Sequence of chain 2.B:
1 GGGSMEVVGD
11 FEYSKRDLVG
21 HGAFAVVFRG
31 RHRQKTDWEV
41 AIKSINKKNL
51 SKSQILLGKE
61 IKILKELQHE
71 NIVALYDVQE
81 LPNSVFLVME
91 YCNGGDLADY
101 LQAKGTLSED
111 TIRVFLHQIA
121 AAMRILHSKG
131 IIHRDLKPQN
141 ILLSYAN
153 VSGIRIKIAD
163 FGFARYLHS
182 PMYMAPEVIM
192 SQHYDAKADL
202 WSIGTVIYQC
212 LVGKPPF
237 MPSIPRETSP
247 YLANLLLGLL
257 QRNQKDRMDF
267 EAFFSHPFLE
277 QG

The small molecule below binds the protein below.
Small molecule (SMILES): CCS(=O)(=O)Nc1ccc2c(c1)/C(=C(/Nc1ccc(CN3CCCCC3)cc1)c1ccccc1)C(=O)N2

Binding-site contacts:
Ligand atom C8 contacts residue GLU90 of chain 2.B at 3.5 Å.
Ligand atom C9 contacts residue LEU142 of chain 2.B at 4.0 Å (hydrophobic).
Ligand atom C18 contacts residue CYS92 of chain 2.B at 3.2 Å (hydrophobic).
Ligand atom C4 contacts residue LEU142 of chain 2.B at 3.6 Å (hydrophobic).
Ligand atom O2 contacts residue GLU90 of chain 2.B at 3.5 Å (salt-bridge).
Ligand atom C7 contacts residue LEU142 of chain 2.B at 4.0 Å (hydrophobic).
Ligand atom N1 contacts residue GLU90 of chain 2.B at 2.8 Å (salt-bridge).
Ligand atom C18 contacts residue TYR91 of chain 2.B at 3.7 Å (hydrophobic).
Ligand atom C15 contacts residue LEU142 of chain 2.B at 4.0 Å (hydrophobic).
Ligand atom C19 contacts residue TYR91 of chain 2.B at 3.8 Å (hydrophobic).
Ligand atom N1 contacts residue CYS92 of chain 2.B at 3.9 Å.
Ligand atom S contacts residue LYS43 of chain 2.B at 3.9 Å.
Ligand atom N2 contacts residue CYS92 of chain 2.B at 3.3 Å (h-bond).
Ligand atom O2 contacts residue CYS92 of chain 2.B at 2.4 Å (h-bond).
Ligand atom C28 contacts residue VAL19 of chain 2.B at 3.4 Å (hydrophobic).
Ligand atom C5 contacts residue LEU142 of chain 2.B at 3.5 Å (hydrophobic).
Ligand atom C12 contacts residue VAL19 of chain 2.B at 4.0 Å (hydrophobic).
Ligand atom N1 contacts residue ALA41 of chain 2.B at 3.4 Å.
Ligand atom C13 contacts residue GLY20 of chain 2.B at 4.0 Å.
Ligand atom O1 contacts residue LYS43 of chain 2.B at 3.7 Å.
Ligand atom C8 contacts residue ALA41 of chain 2.B at 3.5 Å (hydrophobic).
Ligand atom O2 contacts residue ALA41 of chain 2.B at 3.7 Å.
Ligand atom C17 contacts residue CYS92 of chain 2.B at 3.5 Å (hydrophobic).
Ligand atom C16 contacts residue LEU142 of chain 2.B at 3.9 Å (hydrophobic).
Ligand atom C contacts residue GLN139 of chain 2.B at 3.6 Å.
Ligand atom C5 contacts residue ALA41 of chain 2.B at 3.9 Å (hydrophobic).
Ligand atom C17 contacts residue VAL19 of chain 2.B at 3.8 Å (hydrophobic).
Ligand atom C27 contacts residue VAL19 of chain 2.B at 3.9 Å (hydrophobic).
Ligand atom C6 contacts residue LEU142 of chain 2.B at 3.7 Å (hydrophobic).
Ligand atom C6 contacts residue VAL73 of chain 2.B at 3.8 Å (hydrophobic).
Ligand atom C22 contacts residue VAL19 of chain 2.B at 3.8 Å (hydrophobic).
Ligand atom N2 contacts residue VAL19 of chain 2.B at 4.0 Å.
Ligand atom C3 contacts residue LEU142 of chain 2.B at 4.0 Å (hydrophobic).
Ligand atom C8 contacts residue CYS92 of chain 2.B at 3.4 Å (hydrophobic).
Ligand atom C12 contacts residue VAL27 of chain 2.B at 3.9 Å (hydrophobic).
Ligand atom O2 contacts residue TYR91 of chain 2.B at 3.2 Å.
Ligand atom O contacts residue LYS43 of chain 2.B at 3.2 Å (salt-bridge).
Ligand atom N1 contacts residue LEU142 of chain 2.B at 3.8 Å.
Ligand atom C5 contacts residue GLU90 of chain 2.B at 3.9 Å.
Ligand atom C21 contacts residue VAL19 of chain 2.B at 3.5 Å (hydrophobic).